Binding-site contacts:
Ligand atom C4 contacts residue ASN207 of chain 1.H at 3.8 Å.
Ligand atom C1 contacts residue ASN207 of chain 1.H at 1.4 Å.
Ligand atom C8 contacts residue EDO1 of chain 1.EB at 3.5 Å.
Ligand atom O5 contacts residue ASN207 of chain 1.H at 2.4 Å (h-bond).
Ligand atom C2 contacts residue ASN207 of chain 1.H at 2.5 Å.
Ligand atom C5 contacts residue ASN207 of chain 1.H at 3.3 Å.
Ligand atom C3 contacts residue ASN207 of chain 1.H at 3.7 Å.
Ligand atom O7 contacts residue SER261 of chain 1.H at 4.2 Å.
Ligand atom O6 contacts residue ASN207 of chain 1.H at 2.8 Å (h-bond).
Ligand atom C6 contacts residue ASN207 of chain 1.H at 3.4 Å.
Ligand atom N2 contacts residue ASN207 of chain 1.H at 3.3 Å (h-bond).
Ligand atom C7 contacts residue ASN207 of chain 1.H at 4.3 Å.
Ligand atom C7 contacts residue EDO1 of chain 1.EB at 4.5 Å.

A small-molecule ligand and the protein it binds are described below.
Small molecule (SMILES): CC(=O)N[C@@H]1[C@@H](O)[C@H](O)[C@@H](CO)O[C@H]1O

Sequence of chain 1.H:
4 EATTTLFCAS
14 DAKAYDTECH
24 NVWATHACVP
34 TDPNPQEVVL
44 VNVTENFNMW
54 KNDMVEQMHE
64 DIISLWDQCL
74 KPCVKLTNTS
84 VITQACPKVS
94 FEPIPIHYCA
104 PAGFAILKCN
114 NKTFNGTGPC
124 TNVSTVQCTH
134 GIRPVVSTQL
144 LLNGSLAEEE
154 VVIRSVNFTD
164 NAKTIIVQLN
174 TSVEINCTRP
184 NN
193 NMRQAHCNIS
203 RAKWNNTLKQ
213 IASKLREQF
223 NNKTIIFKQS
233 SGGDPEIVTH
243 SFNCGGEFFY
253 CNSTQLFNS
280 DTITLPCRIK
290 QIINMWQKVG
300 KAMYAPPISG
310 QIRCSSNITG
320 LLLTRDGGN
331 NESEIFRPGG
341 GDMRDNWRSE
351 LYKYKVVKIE